This protein binds this small molecule.
Small molecule (SMILES): CC(C)C[C@H](NC(=O)OC1CC2(CCN(C(=O)Cc3ccccc3)CC2)C1)C(=O)N[C@@H](C[C@@H]1CCNC1=O)[C@@H](O)S(=O)(=O)O

Sequence of chain 2.A:
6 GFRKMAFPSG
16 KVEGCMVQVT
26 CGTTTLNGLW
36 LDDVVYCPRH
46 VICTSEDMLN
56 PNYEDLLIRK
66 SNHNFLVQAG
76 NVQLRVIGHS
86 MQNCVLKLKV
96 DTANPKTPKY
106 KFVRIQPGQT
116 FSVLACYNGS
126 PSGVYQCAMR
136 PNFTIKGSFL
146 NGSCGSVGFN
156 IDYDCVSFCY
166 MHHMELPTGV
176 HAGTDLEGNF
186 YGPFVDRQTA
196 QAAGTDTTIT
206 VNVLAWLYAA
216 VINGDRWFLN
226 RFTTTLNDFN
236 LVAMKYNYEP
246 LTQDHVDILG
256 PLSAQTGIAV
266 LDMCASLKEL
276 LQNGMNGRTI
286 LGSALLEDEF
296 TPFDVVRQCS

Binding-site contacts:
Ligand atom C16 contacts residue FHS1 of chain 2.C at 0.2 Å.
Ligand atom C17 contacts residue FHS1 of chain 2.C at 0.1 Å.
Ligand atom O37 contacts residue FHS1 of chain 2.C at 0.0 Å (h-bond).
Ligand atom C6 contacts residue FHS1 of chain 2.C at 0.1 Å.
Ligand atom O01 contacts residue FHS1 of chain 2.C at 0.2 Å (h-bond).
Ligand atom C5 contacts residue FHS1 of chain 2.C at 0.1 Å.
Ligand atom C07 contacts residue FHS1 of chain 2.C at 0.1 Å.
Ligand atom C14 contacts residue FHS1 of chain 2.C at 0.1 Å.
Ligand atom C06 contacts residue FHS1 of chain 2.C at 0.1 Å.
Ligand atom N03 contacts residue FHS1 of chain 2.C at 0.1 Å (h-bond).
Ligand atom C29 contacts residue FHS1 of chain 2.C at 0.0 Å.
Ligand atom C04 contacts residue FHS1 of chain 2.C at 0.1 Å.
Ligand atom C40 contacts residue FHS1 of chain 2.C at 0.1 Å.
Ligand atom C2 contacts residue FHS1 of chain 2.C at 0.1 Å.
Ligand atom C19 contacts residue FHS1 of chain 2.C at 0.2 Å.
Ligand atom C27 contacts residue FHS1 of chain 2.C at 0.0 Å.
Ligand atom O18 contacts residue FHS1 of chain 2.C at 0.2 Å (h-bond).
Ligand atom C30 contacts residue FHS1 of chain 2.C at 0.1 Å.
Ligand atom O21 contacts residue FHS1 of chain 2.C at 0.1 Å (h-bond).
Ligand atom O22 contacts residue FHS1 of chain 2.C at 0.1 Å (h-bond).
Ligand atom C26 contacts residue FHS1 of chain 2.C at 0.0 Å.
Ligand atom C02 contacts residue FHS1 of chain 2.C at 0.1 Å.
Ligand atom C39 contacts residue FHS1 of chain 2.C at 0.1 Å.
Ligand atom C3 contacts residue FHS1 of chain 2.C at 0.1 Å.
Ligand atom C23 contacts residue FHS1 of chain 2.C at 0.0 Å.
Ligand atom C05 contacts residue FHS1 of chain 2.C at 0.1 Å.
Ligand atom C1 contacts residue FHS1 of chain 2.C at 0.1 Å.
Ligand atom C4 contacts residue FHS1 of chain 2.C at 0.1 Å.
Ligand atom C08 contacts residue FHS1 of chain 2.C at 0.0 Å.
Ligand atom O20 contacts residue FHS1 of chain 2.C at 1.2 Å.
Ligand atom C11 contacts residue FHS1 of chain 2.C at 0.1 Å.
Ligand atom C09 contacts residue FHS1 of chain 2.C at 0.1 Å.
Ligand atom C25 contacts residue FHS1 of chain 2.C at 0.1 Å.
Ligand atom N10 contacts residue FHS1 of chain 2.C at 0.1 Å (h-bond).
Ligand atom C38 contacts residue FHS1 of chain 2.C at 0.1 Å.
Ligand atom C13 contacts residue FHS1 of chain 2.C at 0.1 Å.
Ligand atom N28 contacts residue FHS1 of chain 2.C at 0.0 Å (h-bond).
Ligand atom C12 contacts residue FHS1 of chain 2.C at 0.1 Å.
Ligand atom N15 contacts residue FHS1 of chain 2.C at 0.1 Å (h-bond).
Ligand atom C24 contacts residue FHS1 of chain 2.C at 0.1 Å.